Sequence of chain 18.A:
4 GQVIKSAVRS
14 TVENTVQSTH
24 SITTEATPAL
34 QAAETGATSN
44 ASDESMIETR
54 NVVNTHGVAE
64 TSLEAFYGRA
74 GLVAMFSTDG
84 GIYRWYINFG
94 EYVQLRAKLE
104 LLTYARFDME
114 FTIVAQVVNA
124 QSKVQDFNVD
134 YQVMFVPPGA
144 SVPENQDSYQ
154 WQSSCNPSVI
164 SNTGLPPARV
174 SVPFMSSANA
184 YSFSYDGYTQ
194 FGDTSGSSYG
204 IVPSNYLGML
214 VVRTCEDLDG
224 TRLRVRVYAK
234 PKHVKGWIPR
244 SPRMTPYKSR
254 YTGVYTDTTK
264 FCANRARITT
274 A

Binding-site contacts:
Ligand atom OXT contacts residue ASP150 of chain 18.A at 4.3 Å.
Ligand atom OXT contacts residue ARG229 of chain 19.A at 3.1 Å (salt-bridge).
Ligand atom CA contacts residue LEU75 of chain 19.A at 3.7 Å (hydrophobic).
Ligand atom C contacts residue LEU75 of chain 19.A at 4.2 Å (hydrophobic).
Ligand atom N contacts residue CYS1 of chain 19.P at 1.3 Å.
Ligand atom OXT contacts residue CYS1 of chain 19.P at 4.0 Å.
Ligand atom O contacts residue TRP154 of chain 18.A at 4.1 Å.
Ligand atom OXT contacts residue MET78 of chain 19.A at 3.5 Å (h-bond).
Ligand atom CA contacts residue MET78 of chain 19.A at 4.0 Å (hydrophobic).
Ligand atom CA contacts residue GLN155 of chain 18.A at 4.3 Å.
Ligand atom N contacts residue SER151 of chain 18.A at 3.5 Å (h-bond).
Ligand atom N contacts residue ASP150 of chain 18.A at 3.4 Å (salt-bridge).
Ligand atom CA contacts residue TRP154 of chain 18.A at 4.3 Å (hydrophobic).
Ligand atom C contacts residue TRP154 of chain 18.A at 4.1 Å (hydrophobic).
Ligand atom N contacts residue TYR152 of chain 18.A at 4.2 Å.
Ligand atom N contacts residue MET78 of chain 19.A at 3.8 Å.
Ligand atom O contacts residue LEU75 of chain 19.A at 3.8 Å.
Ligand atom O contacts residue MET78 of chain 19.A at 3.9 Å.
Ligand atom C contacts residue MET78 of chain 19.A at 3.6 Å (hydrophobic).
Ligand atom C contacts residue ARG229 of chain 19.A at 3.7 Å.
Ligand atom O contacts residue ARG216 of chain 18.A at 2.9 Å (salt-bridge).
Ligand atom CA contacts residue SER151 of chain 18.A at 4.0 Å.
Ligand atom CA contacts residue CYS1 of chain 19.P at 2.4 Å (hydrophobic).
Ligand atom O contacts residue ARG229 of chain 19.A at 2.9 Å (salt-bridge).
Ligand atom C contacts residue CYS1 of chain 19.P at 3.7 Å (hydrophobic).
Ligand atom OXT contacts residue ARG216 of chain 18.A at 3.0 Å (salt-bridge).
Ligand atom C contacts residue ARG216 of chain 18.A at 3.6 Å.

The small molecule below binds the protein below.
Small molecule (SMILES): NCC(=O)O

Sequence of chain 19.A:
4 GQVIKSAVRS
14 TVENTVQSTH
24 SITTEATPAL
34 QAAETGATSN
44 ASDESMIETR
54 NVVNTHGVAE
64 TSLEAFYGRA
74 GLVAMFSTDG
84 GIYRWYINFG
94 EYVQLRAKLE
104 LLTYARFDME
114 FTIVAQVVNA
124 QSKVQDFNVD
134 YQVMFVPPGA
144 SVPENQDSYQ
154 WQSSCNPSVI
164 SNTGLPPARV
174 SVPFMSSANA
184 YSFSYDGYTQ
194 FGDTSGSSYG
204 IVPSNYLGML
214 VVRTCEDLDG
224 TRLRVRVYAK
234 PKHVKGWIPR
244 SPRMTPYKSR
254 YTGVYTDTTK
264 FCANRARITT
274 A